Sequence of chain 1.A:
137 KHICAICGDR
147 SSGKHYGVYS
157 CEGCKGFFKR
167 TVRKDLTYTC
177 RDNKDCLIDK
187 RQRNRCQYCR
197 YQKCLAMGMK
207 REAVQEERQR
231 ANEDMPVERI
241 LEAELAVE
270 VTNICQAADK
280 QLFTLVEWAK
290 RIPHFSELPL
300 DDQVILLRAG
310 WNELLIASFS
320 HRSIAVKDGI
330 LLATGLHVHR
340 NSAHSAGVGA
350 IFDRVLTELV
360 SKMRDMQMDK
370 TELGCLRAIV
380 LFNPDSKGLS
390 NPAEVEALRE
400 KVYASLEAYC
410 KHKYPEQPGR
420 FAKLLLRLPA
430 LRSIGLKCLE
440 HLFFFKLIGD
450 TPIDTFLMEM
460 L

Binding-site contacts:
Ligand atom NE2 contacts residue LEU299 of chain 1.A at 3.7 Å.
Ligand atom N contacts residue PHE455 of chain 1.A at 3.7 Å.
Ligand atom CB contacts residue GLU458 of chain 1.A at 3.2 Å.
Ligand atom CE1 contacts residue LEU299 of chain 1.A at 3.4 Å (hydrophobic).
Ligand atom N contacts residue GLU458 of chain 1.A at 2.5 Å (salt-bridge).
Ligand atom CB contacts residue PHE455 of chain 1.A at 3.7 Å (hydrophobic).
Ligand atom CG contacts residue GLN302 of chain 1.A at 4.0 Å.
Ligand atom CA contacts residue GLU458 of chain 1.A at 3.5 Å.
Ligand atom CD2 contacts residue GLN302 of chain 1.A at 3.4 Å.
Ligand atom CA contacts residue GLU458 of chain 1.A at 3.5 Å.
Ligand atom CD1 contacts residue THR454 of chain 1.A at 4.0 Å.
Ligand atom CB contacts residue GLN302 of chain 1.A at 3.9 Å.
Ligand atom CD1 contacts residue LEU306 of chain 1.A at 3.6 Å (hydrophobic).
Ligand atom CD2 contacts residue VAL303 of chain 1.A at 3.6 Å (hydrophobic).
Ligand atom CD2 contacts residue PHE282 of chain 1.A at 3.7 Å (hydrophobic).
Ligand atom CA contacts residue PHE455 of chain 1.A at 3.8 Å (hydrophobic).
Ligand atom OE1 contacts residue LEU299 of chain 1.A at 3.0 Å.
Ligand atom CD1 contacts residue VAL303 of chain 1.A at 3.8 Å (hydrophobic).
Ligand atom CD1 contacts residue PHE455 of chain 1.A at 3.9 Å (hydrophobic).
Ligand atom N contacts residue GLU458 of chain 1.A at 2.6 Å (salt-bridge).
Ligand atom CD2 contacts residue LEU299 of chain 1.A at 4.0 Å (hydrophobic).
Ligand atom CD2 contacts residue ARG307 of chain 1.A at 3.5 Å.
Ligand atom C contacts residue GLU458 of chain 1.A at 3.2 Å.
Ligand atom N contacts residue GLU458 of chain 1.A at 2.7 Å (salt-bridge).
Ligand atom CD1 contacts residue LEU299 of chain 1.A at 4.0 Å (hydrophobic).
Ligand atom CB contacts residue GLU458 of chain 1.A at 3.2 Å.
Ligand atom CG1 contacts residue GLU458 of chain 1.A at 3.9 Å.
Ligand atom CD2 contacts residue PHE455 of chain 1.A at 3.9 Å (hydrophobic).
Ligand atom CD2 contacts residue MET459 of chain 1.A at 3.3 Å (hydrophobic).
Ligand atom O contacts residue LYS289 of chain 1.A at 3.4 Å.
Ligand atom C contacts residue GLU458 of chain 1.A at 3.5 Å.
Ligand atom CB contacts residue VAL285 of chain 1.A at 3.7 Å (hydrophobic).
Ligand atom CD1 contacts residue GLN302 of chain 1.A at 3.8 Å.
Ligand atom CB contacts residue MET459 of chain 1.A at 3.7 Å (hydrophobic).
Ligand atom CD2 contacts residue VAL285 of chain 1.A at 3.5 Å (hydrophobic).
Ligand atom CA contacts residue GLU458 of chain 1.A at 3.1 Å.
Ligand atom ND1 contacts residue LEU299 of chain 1.A at 3.8 Å.
Ligand atom CB contacts residue GLU458 of chain 1.A at 3.3 Å.
Ligand atom CG2 contacts residue PHE455 of chain 1.A at 3.6 Å (hydrophobic).
Ligand atom O contacts residue VAL285 of chain 1.A at 3.6 Å.

A protein and the small-molecule ligand that binds it are described below.
Small molecule (SMILES): CC[C@H](C)[C@H](NC(=O)[C@@H](N)CCCCN)C(=O)N[C@@H](CC(C)C)C(=O)N[C@@H](Cc1cnc[nH]1)C(=O)N[C@@H](CCCN=C(N)N)C(=O)N[C@@H](CC(C)C)C(=O)N[C@@H](CC(C)C)C(=O)N[C@@H](CCC(N)=O)C(=O)N[C@H](C=O)CC(=O)O